Binding-site contacts:
Ligand atom C21 contacts residue ASN47 of chain 2.A at 3.5 Å.
Ligand atom C10 contacts residue ILE224 of chain 2.A at 4.0 Å (hydrophobic).
Ligand atom C16 contacts residue VAL5 of chain 2.B at 3.8 Å (hydrophobic).
Ligand atom N1 contacts residue ASN47 of chain 2.A at 2.9 Å (h-bond).
Ligand atom CL2 contacts residue PRO172 of chain 2.A at 4.2 Å.
Ligand atom O1 contacts residue ILE173 of chain 2.A at 3.4 Å.
Ligand atom C13 contacts residue PHE124 of chain 2.A at 4.1 Å (hydrophobic).
Ligand atom N1 contacts residue PHE124 of chain 2.A at 4.0 Å.
Ligand atom C15 contacts residue ILE224 of chain 2.A at 4.2 Å (hydrophobic).
Ligand atom N1 contacts residue CYS43 of chain 2.A at 3.7 Å.
Ligand atom C3 contacts residue ILE173 of chain 2.A at 3.7 Å (hydrophobic).
Ligand atom O2 contacts residue PRO172 of chain 2.A at 4.2 Å.
Ligand atom C4 contacts residue ASN47 of chain 2.A at 4.0 Å.
Ligand atom C2 contacts residue CYS43 of chain 2.A at 1.9 Å (hydrophobic).
Ligand atom C11 contacts residue PRO172 of chain 2.A at 3.5 Å (hydrophobic).
Ligand atom C11 contacts residue VAL5 of chain 2.B at 3.8 Å (hydrophobic).
Ligand atom C9 contacts residue VAL5 of chain 2.B at 4.1 Å (hydrophobic).
Ligand atom F1 contacts residue LEU223 of chain 2.A at 3.7 Å.
Ligand atom C11 contacts residue ILE224 of chain 2.A at 4.2 Å (hydrophobic).
Ligand atom CL2 contacts residue ILE173 of chain 2.A at 3.7 Å.
Ligand atom CL2 contacts residue PHE124 of chain 2.A at 4.3 Å.
Ligand atom O1 contacts residue CYS43 of chain 2.A at 3.1 Å (h-bond).
Ligand atom C6 contacts residue PRO172 of chain 2.A at 3.9 Å (hydrophobic).
Ligand atom C2 contacts residue ASN47 of chain 2.A at 3.5 Å.
Ligand atom C12 contacts residue VAL5 of chain 2.B at 3.9 Å (hydrophobic).
Ligand atom C12 contacts residue LYS127 of chain 2.A at 4.3 Å.
Ligand atom C16 contacts residue LEU223 of chain 2.A at 4.2 Å (hydrophobic).
Ligand atom CL2 contacts residue LYS127 of chain 2.A at 3.4 Å.
Ligand atom C15 contacts residue LEU223 of chain 2.A at 4.2 Å (hydrophobic).
Ligand atom C5 contacts residue PRO172 of chain 2.A at 3.6 Å (hydrophobic).
Ligand atom C14 contacts residue VAL5 of chain 2.B at 3.6 Å (hydrophobic).
Ligand atom C1 contacts residue CYS43 of chain 2.A at 2.7 Å (hydrophobic).
Ligand atom C2 contacts residue ARG46 of chain 2.A at 3.9 Å.
Ligand atom C11 contacts residue GLY176 of chain 2.A at 4.3 Å.
Ligand atom C10 contacts residue VAL5 of chain 2.B at 4.0 Å (hydrophobic).
Ligand atom C1 contacts residue ASN47 of chain 2.A at 3.6 Å.
Ligand atom O2 contacts residue ILE224 of chain 2.A at 3.5 Å.
Ligand atom C13 contacts residue VAL5 of chain 2.B at 3.8 Å (hydrophobic).
Ligand atom C1 contacts residue ILE173 of chain 2.A at 4.1 Å (hydrophobic).
Ligand atom C3 contacts residue ASN47 of chain 2.A at 3.8 Å.

Sequence of chain 2.B:
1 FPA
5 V

The protein below binds the small molecule below.
Small molecule (SMILES): O=C(CCl)NCC1CCN(C(=O)C2(Nc3ccc(Cl)cc3)CCC(F)(F)CC2)CC1

Sequence of chain 2.A:
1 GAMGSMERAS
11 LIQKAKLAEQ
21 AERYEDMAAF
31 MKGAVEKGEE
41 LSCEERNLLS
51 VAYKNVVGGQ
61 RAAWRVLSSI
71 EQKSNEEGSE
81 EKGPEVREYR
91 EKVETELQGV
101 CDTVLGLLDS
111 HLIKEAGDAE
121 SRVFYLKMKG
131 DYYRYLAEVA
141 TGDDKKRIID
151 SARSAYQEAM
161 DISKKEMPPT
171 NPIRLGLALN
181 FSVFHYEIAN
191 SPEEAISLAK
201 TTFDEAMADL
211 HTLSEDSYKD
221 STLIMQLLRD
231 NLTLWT